Sequence of chain 1.F:
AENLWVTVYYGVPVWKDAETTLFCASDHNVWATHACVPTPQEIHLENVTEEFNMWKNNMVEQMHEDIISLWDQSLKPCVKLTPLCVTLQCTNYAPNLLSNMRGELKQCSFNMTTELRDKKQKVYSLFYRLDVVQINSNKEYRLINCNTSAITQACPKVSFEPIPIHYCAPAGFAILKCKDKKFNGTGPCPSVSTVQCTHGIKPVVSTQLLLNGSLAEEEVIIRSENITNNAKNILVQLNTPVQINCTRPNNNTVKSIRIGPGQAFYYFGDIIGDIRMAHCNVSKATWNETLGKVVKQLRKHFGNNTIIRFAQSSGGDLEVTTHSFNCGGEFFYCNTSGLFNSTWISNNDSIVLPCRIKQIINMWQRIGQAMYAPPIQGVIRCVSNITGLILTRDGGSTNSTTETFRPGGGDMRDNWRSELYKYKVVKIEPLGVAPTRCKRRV

This small molecule binds to this protein.
Small molecule (SMILES): CC(=O)N[C@H]1[C@H](O[C@H]2[C@H](O)[C@@H](NC(C)=O)CO[C@@H]2CO)O[C@H](CO)[C@@H](O)[C@@H]1O

Binding-site contacts:
Ligand atom C7 contacts residue ASN246 of chain 1.F at 3.4 Å.
Ligand atom C5 contacts residue ASN246 of chain 1.F at 3.6 Å.
Ligand atom C7 contacts residue ILE247 of chain 1.F at 4.3 Å (hydrophobic).
Ligand atom C1 contacts residue ASN246 of chain 1.F at 1.4 Å.
Ligand atom N2 contacts residue ASN246 of chain 1.F at 3.0 Å (h-bond).
Ligand atom C4 contacts residue ASN246 of chain 1.F at 4.2 Å.
Ligand atom C3 contacts residue ASN246 of chain 1.F at 3.8 Å.
Ligand atom O7 contacts residue ASN246 of chain 1.F at 3.6 Å.
Ligand atom N2 contacts residue THR248 of chain 1.F at 4.0 Å.
Ligand atom O7 contacts residue ILE247 of chain 1.F at 3.7 Å.
Ligand atom O7 contacts residue ASN249 of chain 1.F at 3.5 Å (h-bond).
Ligand atom C2 contacts residue ASN246 of chain 1.F at 2.5 Å.
Ligand atom O5 contacts residue ASN246 of chain 1.F at 2.2 Å (h-bond).
Ligand atom C7 contacts residue THR248 of chain 1.F at 3.1 Å.
Ligand atom O7 contacts residue THR248 of chain 1.F at 2.3 Å (h-bond).
Ligand atom C8 contacts residue THR248 of chain 1.F at 3.9 Å.
Ligand atom C8 contacts residue ASN246 of chain 1.F at 3.9 Å.